Binding-site contacts:
Ligand atom C6 contacts residue GLY88 of chain 1.B at 4.0 Å.
Ligand atom N2 contacts residue GLU112 of chain 1.B at 2.7 Å (salt-bridge).
Ligand atom N1 contacts residue ASP157 of chain 1.B at 3.5 Å (salt-bridge).
Ligand atom C5 contacts residue ASP157 of chain 1.B at 4.2 Å.
Ligand atom N1 contacts residue GLY88 of chain 1.B at 3.4 Å.
Ligand atom O1 contacts residue GLU112 of chain 1.B at 3.7 Å.
Ligand atom F1 contacts residue ILE166 of chain 1.B at 3.5 Å.
Ligand atom F2 contacts residue VAL167 of chain 1.B at 3.3 Å.
Ligand atom F3 contacts residue GLN163 of chain 1.B at 3.3 Å.
Ligand atom F2 contacts residue GLN163 of chain 1.B at 3.6 Å.
Ligand atom C8 contacts residue PHE113 of chain 1.B at 4.0 Å (hydrophobic).
Ligand atom F1 contacts residue LEU87 of chain 1.B at 3.3 Å.
Ligand atom C4 contacts residue GLN163 of chain 1.B at 3.5 Å.
Ligand atom C8 contacts residue FMT1 of chain 1.K at 4.1 Å.
Ligand atom C8 contacts residue GLY88 of chain 1.B at 3.5 Å.
Ligand atom C1 contacts residue GLU112 of chain 1.B at 3.6 Å.
Ligand atom C9 contacts residue LEU87 of chain 1.B at 4.2 Å (hydrophobic).
Ligand atom C4 contacts residue ASP157 of chain 1.B at 3.0 Å.
Ligand atom C9 contacts residue GLN163 of chain 1.B at 4.1 Å.
Ligand atom O1 contacts residue FMT1 of chain 1.K at 3.7 Å.
Ligand atom C5 contacts residue GLN163 of chain 1.B at 4.0 Å.
Ligand atom C3 contacts residue GLY88 of chain 1.B at 3.4 Å.
Ligand atom F3 contacts residue ILE166 of chain 1.B at 3.2 Å.
Ligand atom C4 contacts residue LEU87 of chain 1.B at 4.2 Å (hydrophobic).
Ligand atom C7 contacts residue GLY88 of chain 1.B at 3.5 Å.
Ligand atom C9 contacts residue ILE166 of chain 1.B at 3.9 Å (hydrophobic).
Ligand atom C8 contacts residue GLU112 of chain 1.B at 3.6 Å.
Ligand atom C2 contacts residue GLU112 of chain 1.B at 3.5 Å.
Ligand atom F1 contacts residue ALA138 of chain 1.B at 3.4 Å.
Ligand atom C3 contacts residue ASP157 of chain 1.B at 3.3 Å.
Ligand atom N2 contacts residue GLY88 of chain 1.B at 3.4 Å.
Ligand atom F2 contacts residue VAL158 of chain 1.B at 4.1 Å.
Ligand atom C6 contacts residue ALA138 of chain 1.B at 4.1 Å (hydrophobic).
Ligand atom C1 contacts residue GLY88 of chain 1.B at 4.2 Å.
Ligand atom N1 contacts residue GLN163 of chain 1.B at 4.1 Å.
Ligand atom C4 contacts residue GLY88 of chain 1.B at 4.2 Å.
Ligand atom C2 contacts residue GLY88 of chain 1.B at 3.4 Å.
Ligand atom C7 contacts residue FMT1 of chain 1.K at 4.1 Å.
Ligand atom C6 contacts residue FMT1 of chain 1.K at 3.9 Å.
Ligand atom O1 contacts residue PHE113 of chain 1.B at 2.9 Å (h-bond).

Sequence of chain 1.B:
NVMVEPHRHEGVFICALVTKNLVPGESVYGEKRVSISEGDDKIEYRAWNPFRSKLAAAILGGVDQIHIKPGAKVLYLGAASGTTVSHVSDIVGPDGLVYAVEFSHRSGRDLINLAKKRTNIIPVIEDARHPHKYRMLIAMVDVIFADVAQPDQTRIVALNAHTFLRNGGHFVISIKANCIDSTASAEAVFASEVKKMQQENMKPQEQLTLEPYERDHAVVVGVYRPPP

The small molecule below binds the protein below.
Small molecule (SMILES): Cc1cn2cc(C(F)(F)F)cc2c(=O)[nH]1